Sequence of chain 1.C:
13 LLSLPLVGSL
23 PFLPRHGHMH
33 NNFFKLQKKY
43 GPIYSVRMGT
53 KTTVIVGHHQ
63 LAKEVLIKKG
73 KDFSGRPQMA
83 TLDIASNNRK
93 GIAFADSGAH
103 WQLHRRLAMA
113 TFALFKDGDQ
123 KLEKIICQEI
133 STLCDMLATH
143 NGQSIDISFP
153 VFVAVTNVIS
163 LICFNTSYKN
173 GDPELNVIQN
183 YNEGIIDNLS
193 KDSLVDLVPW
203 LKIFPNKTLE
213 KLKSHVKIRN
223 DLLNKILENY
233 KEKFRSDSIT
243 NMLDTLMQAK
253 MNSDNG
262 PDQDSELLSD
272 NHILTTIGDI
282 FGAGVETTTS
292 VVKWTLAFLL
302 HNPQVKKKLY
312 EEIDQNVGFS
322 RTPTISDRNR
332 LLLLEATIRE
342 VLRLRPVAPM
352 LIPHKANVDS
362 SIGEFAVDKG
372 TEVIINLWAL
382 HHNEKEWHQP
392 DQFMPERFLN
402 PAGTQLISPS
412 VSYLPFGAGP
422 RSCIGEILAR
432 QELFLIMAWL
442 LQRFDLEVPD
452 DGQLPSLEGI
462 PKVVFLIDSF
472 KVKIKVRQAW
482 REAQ

The small molecule below binds the protein below.
Small molecule (SMILES): C[C@]12CC[C@H](O)CC1=CC[C@@H]1[C@@H]2CC[C@]2(C)C(n3cnc4ccccc43)=CC[C@@H]12

Binding-site contacts:
Ligand atom C50 contacts residue HEM1 of chain 1.I at 3.3 Å.
Ligand atom C54 contacts residue VAL464 of chain 1.C at 3.1 Å (hydrophobic).
Ligand atom C52 contacts residue ALA284 of chain 1.C at 4.0 Å (hydrophobic).
Ligand atom C7 contacts residue ASP280 of chain 1.C at 3.6 Å.
Ligand atom C6 contacts residue GLY279 of chain 1.C at 3.5 Å.
Ligand atom C16 contacts residue ALA284 of chain 1.C at 4.0 Å (hydrophobic).
Ligand atom C52 contacts residue HEM1 of chain 1.I at 2.9 Å.
Ligand atom C50 contacts residue THR288 of chain 1.C at 3.5 Å.
Ligand atom C2 contacts residue ASN184 of chain 1.C at 3.6 Å.
Ligand atom C49 contacts residue THR288 of chain 1.C at 3.8 Å.
Ligand atom C54 contacts residue ALA349 of chain 1.C at 3.7 Å (hydrophobic).
Ligand atom C3 contacts residue ASN184 of chain 1.C at 3.3 Å.
Ligand atom C55 contacts residue ALA349 of chain 1.C at 3.3 Å (hydrophobic).
Ligand atom C4 contacts residue ARG221 of chain 1.C at 3.7 Å.
Ligand atom C54 contacts residue VAL348 of chain 1.C at 4.0 Å (hydrophobic).
Ligand atom C54 contacts residue VAL465 of chain 1.C at 3.7 Å (hydrophobic).
Ligand atom C9 contacts residue GLY283 of chain 1.C at 4.0 Å.
Ligand atom C6 contacts residue GLY283 of chain 1.C at 3.9 Å.
Ligand atom C6 contacts residue ARG221 of chain 1.C at 4.0 Å.
Ligand atom C53 contacts residue VAL465 of chain 1.C at 3.9 Å (hydrophobic).
Ligand atom O3 contacts residue ILE187 of chain 1.C at 3.5 Å.
Ligand atom C1 contacts residue GLY283 of chain 1.C at 4.0 Å.
Ligand atom C16 contacts residue ALA95 of chain 1.C at 3.5 Å (hydrophobic).
Ligand atom C56 contacts residue THR288 of chain 1.C at 3.7 Å.
Ligand atom C1 contacts residue ILE188 of chain 1.C at 4.0 Å (hydrophobic).
Ligand atom C7 contacts residue GLY279 of chain 1.C at 3.9 Å.
Ligand atom C4 contacts residue ILE187 of chain 1.C at 3.9 Å (hydrophobic).
Ligand atom C15 contacts residue ALA95 of chain 1.C at 3.7 Å (hydrophobic).
Ligand atom C12 contacts residue VAL465 of chain 1.C at 4.0 Å (hydrophobic).
Ligand atom C14 contacts residue ALA284 of chain 1.C at 4.0 Å (hydrophobic).
Ligand atom N51 contacts residue THR288 of chain 1.C at 3.7 Å.
Ligand atom N51 contacts residue HEM1 of chain 1.I at 2.2 Å.
Ligand atom C56 contacts residue HEM1 of chain 1.I at 3.5 Å.
Ligand atom C15 contacts residue ASP280 of chain 1.C at 4.0 Å.
Ligand atom C1 contacts residue GLU287 of chain 1.C at 3.9 Å.
Ligand atom C18 contacts residue PHE96 of chain 1.C at 3.6 Å (hydrophobic).
Ligand atom C55 contacts residue VAL348 of chain 1.C at 3.7 Å (hydrophobic).
Ligand atom O3 contacts residue ASN184 of chain 1.C at 2.6 Å (h-bond).
Ligand atom C53 contacts residue VAL464 of chain 1.C at 3.6 Å (hydrophobic).
Ligand atom O3 contacts residue TYR183 of chain 1.C at 3.5 Å.